Binding-site contacts:
Ligand atom C8 contacts residue SQ01 of chain 2.K at 3.6 Å.
Ligand atom N9 contacts residue SQ01 of chain 2.K at 3.8 Å.
Ligand atom N1 contacts residue SQ01 of chain 2.K at 3.8 Å.
Ligand atom O5' contacts residue SQ01 of chain 2.K at 2.9 Å (h-bond).
Ligand atom N6 contacts residue SQ01 of chain 2.K at 3.4 Å.
Ligand atom OP2 contacts residue SER21 of chain 2.A at 3.4 Å (h-bond).
Ligand atom OP2 contacts residue SQ01 of chain 2.K at 2.2 Å (h-bond).
Ligand atom C6 contacts residue SQ01 of chain 2.K at 3.4 Å.
Ligand atom OP2 contacts residue TYR22 of chain 2.A at 4.1 Å.
Ligand atom OP1 contacts residue PRO23 of chain 2.A at 3.4 Å.
Ligand atom C5 contacts residue SQ01 of chain 2.K at 3.5 Å.
Ligand atom O4' contacts residue SQ01 of chain 2.K at 3.8 Å.
Ligand atom C5' contacts residue SQ01 of chain 2.K at 3.5 Å.
Ligand atom N7 contacts residue SQ01 of chain 2.K at 3.4 Å.
Ligand atom P contacts residue PRO23 of chain 2.A at 4.0 Å.
Ligand atom P contacts residue SQ01 of chain 2.K at 1.6 Å.
Ligand atom OP2 contacts residue PRO23 of chain 2.A at 4.2 Å.
Ligand atom C4 contacts residue SQ01 of chain 2.K at 3.8 Å.
Ligand atom OP1 contacts residue SQ01 of chain 2.K at 2.2 Å (h-bond).

The protein below binds the small molecule below.
Small molecule (SMILES): Cc1cn([C@H]2C[C@H](O[P](=O)(O)OC[C@H]3O[C@@H](n4cnc5c(N)ncnc54)C[C@@H]3O[P](=O)(O)OC[C@H]3O[C@@H](n4cc(C)c(=O)[nH]c4=O)C[C@@H]3O)[C@@H](CO[P](=O)(O)O[C@H]3C[C@H](n4cnc5c(N)ncnc54)O[C@@H]3COP(=O)=O)O2)c(=O)[nH]c1=O

Sequence of chain 2.A:
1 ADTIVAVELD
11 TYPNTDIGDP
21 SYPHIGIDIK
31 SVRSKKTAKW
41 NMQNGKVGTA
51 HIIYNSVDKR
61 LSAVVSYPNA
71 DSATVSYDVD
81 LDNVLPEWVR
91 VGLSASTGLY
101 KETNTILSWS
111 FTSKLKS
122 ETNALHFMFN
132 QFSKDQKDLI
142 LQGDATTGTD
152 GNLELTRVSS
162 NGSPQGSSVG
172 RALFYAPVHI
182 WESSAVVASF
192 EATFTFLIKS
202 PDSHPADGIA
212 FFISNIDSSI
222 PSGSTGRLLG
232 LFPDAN